The small molecule below binds the protein below.
Small molecule (SMILES): OC[C@H]1O[C@@H](O)[C@H](O)[C@@H](O)[C@@H]1O

Sequence of chain 1.B:
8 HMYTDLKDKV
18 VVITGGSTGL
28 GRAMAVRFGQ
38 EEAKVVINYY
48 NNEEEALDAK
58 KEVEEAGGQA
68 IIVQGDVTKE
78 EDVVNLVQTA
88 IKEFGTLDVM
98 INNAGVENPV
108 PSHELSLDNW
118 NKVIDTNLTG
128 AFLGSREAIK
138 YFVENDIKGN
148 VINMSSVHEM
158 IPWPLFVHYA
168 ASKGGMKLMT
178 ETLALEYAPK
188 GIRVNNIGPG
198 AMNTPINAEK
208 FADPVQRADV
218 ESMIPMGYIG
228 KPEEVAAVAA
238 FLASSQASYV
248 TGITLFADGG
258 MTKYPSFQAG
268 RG

Binding-site contacts:
Ligand atom C2 contacts residue GLU104 of chain 1.B at 3.5 Å.
Ligand atom C6 contacts residue GLY197 of chain 1.B at 3.9 Å.
Ligand atom O5 contacts residue HIS155 of chain 1.B at 3.3 Å.
Ligand atom O3 contacts residue LYS207 of chain 1.B at 3.4 Å (salt-bridge).
Ligand atom C4 contacts residue TRP160 of chain 1.B at 3.8 Å (hydrophobic).
Ligand atom C1 contacts residue SER153 of chain 1.B at 3.7 Å.
Ligand atom C5 contacts residue ALA198 of chain 1.B at 3.9 Å (hydrophobic).
Ligand atom C5 contacts residue GLY269 of chain 2.A at 3.8 Å.
Ligand atom C6 contacts residue MET258 of chain 1.B at 3.6 Å (hydrophobic).
Ligand atom C6 contacts residue VAL154 of chain 1.B at 3.8 Å (hydrophobic).
Ligand atom C4 contacts residue LYS207 of chain 1.B at 3.6 Å.
Ligand atom O6 contacts residue HIS155 of chain 1.B at 2.6 Å (h-bond).
Ligand atom C1 contacts residue GLY197 of chain 1.B at 3.9 Å.
Ligand atom O3 contacts residue ASN204 of chain 1.B at 2.8 Å (h-bond).
Ligand atom O3 contacts residue GLU104 of chain 1.B at 2.7 Å (salt-bridge).
Ligand atom O5 contacts residue VAL154 of chain 1.B at 4.0 Å.
Ligand atom O6 contacts residue GLY269 of chain 2.A at 2.8 Å (h-bond).
Ligand atom C3 contacts residue GLU104 of chain 1.B at 3.9 Å.
Ligand atom O4 contacts residue ALA198 of chain 1.B at 3.8 Å.
Ligand atom C6 contacts residue ALA198 of chain 1.B at 3.7 Å (hydrophobic).
Ligand atom O2 contacts residue TYR166 of chain 1.B at 3.6 Å.
Ligand atom O1 contacts residue TYR166 of chain 1.B at 2.9 Å (h-bond).
Ligand atom C5 contacts residue HIS155 of chain 1.B at 4.0 Å.
Ligand atom O3 contacts residue TRP160 of chain 1.B at 3.7 Å.
Ligand atom C4 contacts residue GLY269 of chain 2.A at 3.4 Å.
Ligand atom O5 contacts residue GLY197 of chain 1.B at 3.9 Å.
Ligand atom O4 contacts residue ASN204 of chain 1.B at 3.6 Å (h-bond).
Ligand atom O2 contacts residue GLU104 of chain 1.B at 2.9 Å (salt-bridge).
Ligand atom C5 contacts residue GLY197 of chain 1.B at 3.6 Å.
Ligand atom O1 contacts residue HIS155 of chain 1.B at 4.0 Å.
Ligand atom O4 contacts residue GLY269 of chain 2.A at 2.6 Å (h-bond).
Ligand atom C3 contacts residue ASN204 of chain 1.B at 3.5 Å.
Ligand atom O5 contacts residue SER153 of chain 1.B at 3.7 Å.
Ligand atom O6 contacts residue PHE264 of chain 2.A at 3.8 Å.
Ligand atom C6 contacts residue HIS155 of chain 1.B at 3.5 Å.
Ligand atom C6 contacts residue GLY269 of chain 2.A at 3.2 Å.
Ligand atom O4 contacts residue LYS207 of chain 1.B at 2.8 Å (salt-bridge).
Ligand atom C3 contacts residue LYS207 of chain 1.B at 4.0 Å.
Ligand atom O1 contacts residue SER153 of chain 1.B at 2.6 Å (h-bond).
Ligand atom C2 contacts residue TRP160 of chain 1.B at 4.0 Å (hydrophobic).

Sequence of chain 2.A:
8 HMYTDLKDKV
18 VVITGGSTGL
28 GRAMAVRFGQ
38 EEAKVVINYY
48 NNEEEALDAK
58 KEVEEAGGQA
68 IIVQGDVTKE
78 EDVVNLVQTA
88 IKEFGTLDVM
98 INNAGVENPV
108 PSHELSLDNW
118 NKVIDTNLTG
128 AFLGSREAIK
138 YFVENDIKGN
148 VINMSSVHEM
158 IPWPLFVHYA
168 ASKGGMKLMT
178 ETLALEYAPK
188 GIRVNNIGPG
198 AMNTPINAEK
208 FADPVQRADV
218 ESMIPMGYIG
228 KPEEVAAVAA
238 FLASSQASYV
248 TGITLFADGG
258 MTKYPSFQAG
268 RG